Sequence of chain 7.A:
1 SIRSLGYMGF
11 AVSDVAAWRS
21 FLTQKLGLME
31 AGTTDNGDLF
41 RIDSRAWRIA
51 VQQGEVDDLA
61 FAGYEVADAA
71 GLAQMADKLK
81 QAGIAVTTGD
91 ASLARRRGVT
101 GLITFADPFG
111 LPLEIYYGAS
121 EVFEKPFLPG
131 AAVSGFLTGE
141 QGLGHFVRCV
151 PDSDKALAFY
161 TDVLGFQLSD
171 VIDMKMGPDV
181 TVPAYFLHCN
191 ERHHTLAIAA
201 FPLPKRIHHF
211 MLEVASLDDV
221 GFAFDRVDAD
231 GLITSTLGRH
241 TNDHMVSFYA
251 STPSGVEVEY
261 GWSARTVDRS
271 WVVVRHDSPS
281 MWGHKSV

The small molecule below binds the protein below.
Small molecule (SMILES): Oc1cccc(-c2c(Cl)cccc2Cl)c1O

Binding-site contacts:
Ligand atom CB1 contacts residue TYR249 of chain 7.A at 3.7 Å (hydrophobic).
Ligand atom CA1 contacts residue TYR249 of chain 7.A at 3.6 Å (hydrophobic).
Ligand atom OA3 contacts residue HIS240 of chain 7.A at 3.6 Å (h-bond).
Ligand atom CA4 contacts residue HIS240 of chain 7.A at 3.5 Å.
Ligand atom CA6 contacts residue PRO279 of chain 7.A at 3.7 Å (hydrophobic).
Ligand atom CA5 contacts residue HIS240 of chain 7.A at 3.4 Å.
Ligand atom CA3 contacts residue PHE186 of chain 7.A at 3.9 Å (hydrophobic).
Ligand atom OA3 contacts residue FE21 of chain 7.B at 2.3 Å.
Ligand atom CA6 contacts residue HIS240 of chain 7.A at 3.7 Å.
Ligand atom OA2 contacts residue HIS209 of chain 7.A at 2.9 Å.
Ligand atom CB3 contacts residue MET174 of chain 7.A at 3.8 Å (hydrophobic).
Ligand atom OA2 contacts residue FE21 of chain 7.B at 2.1 Å.
Ligand atom CA3 contacts residue HIS240 of chain 7.A at 3.4 Å.
Ligand atom OA2 contacts residue TYR249 of chain 7.A at 2.7 Å (h-bond).
Ligand atom CA2 contacts residue TYR249 of chain 7.A at 3.1 Å (hydrophobic).
Ligand atom CL2 contacts residue TYR249 of chain 7.A at 3.5 Å.
Ligand atom CL1 contacts residue VAL147 of chain 7.A at 3.4 Å.
Ligand atom OA2 contacts residue GLU259 of chain 7.A at 3.3 Å (salt-bridge).
Ligand atom OA3 contacts residue HIS145 of chain 7.A at 3.4 Å.
Ligand atom CA4 contacts residue PHE186 of chain 7.A at 3.6 Å (hydrophobic).
Ligand atom CL2 contacts residue HIS240 of chain 7.A at 3.3 Å.
Ligand atom CA5 contacts residue ILE172 of chain 7.A at 3.8 Å (hydrophobic).
Ligand atom CA5 contacts residue PHE186 of chain 7.A at 3.5 Å (hydrophobic).
Ligand atom OA3 contacts residue HIS194 of chain 7.A at 3.3 Å (h-bond).
Ligand atom CA2 contacts residue HIS240 of chain 7.A at 3.5 Å.
Ligand atom CL1 contacts residue PHE186 of chain 7.A at 3.8 Å.
Ligand atom CB2 contacts residue MET174 of chain 7.A at 3.5 Å (hydrophobic).
Ligand atom CA1 contacts residue HIS240 of chain 7.A at 3.7 Å.
Ligand atom CB3 contacts residue PHE201 of chain 7.A at 3.7 Å (hydrophobic).
Ligand atom OA3 contacts residue GLU259 of chain 7.A at 3.2 Å (salt-bridge).
Ligand atom CL2 contacts residue PRO279 of chain 7.A at 3.7 Å.
Ligand atom CB5 contacts residue P6G1 of chain 7.F at 3.8 Å.
Ligand atom CA3 contacts residue FE21 of chain 7.B at 3.0 Å.
Ligand atom CA2 contacts residue FE21 of chain 7.B at 3.0 Å.
Ligand atom CB1 contacts residue MET174 of chain 7.A at 3.6 Å (hydrophobic).
Ligand atom CB6 contacts residue TYR249 of chain 7.A at 3.6 Å (hydrophobic).
Ligand atom CA6 contacts residue PHE186 of chain 7.A at 3.5 Å (hydrophobic).
Ligand atom CA4 contacts residue ASN242 of chain 7.A at 3.3 Å.
Ligand atom CA5 contacts residue ASN242 of chain 7.A at 3.3 Å.
Ligand atom CB4 contacts residue P6G1 of chain 7.F at 3.7 Å.